This protein binds this small molecule.
Small molecule (SMILES): O=C(NO)c1ccc(C(=O)NO)o1

Sequence of chain 1.E:
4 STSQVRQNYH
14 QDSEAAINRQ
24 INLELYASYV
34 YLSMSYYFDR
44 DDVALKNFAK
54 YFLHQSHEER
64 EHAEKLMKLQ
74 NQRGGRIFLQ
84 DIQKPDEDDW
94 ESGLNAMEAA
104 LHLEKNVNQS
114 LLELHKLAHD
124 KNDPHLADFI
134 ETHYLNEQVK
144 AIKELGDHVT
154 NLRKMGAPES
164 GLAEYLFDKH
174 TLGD

Sequence of chain 1.F:
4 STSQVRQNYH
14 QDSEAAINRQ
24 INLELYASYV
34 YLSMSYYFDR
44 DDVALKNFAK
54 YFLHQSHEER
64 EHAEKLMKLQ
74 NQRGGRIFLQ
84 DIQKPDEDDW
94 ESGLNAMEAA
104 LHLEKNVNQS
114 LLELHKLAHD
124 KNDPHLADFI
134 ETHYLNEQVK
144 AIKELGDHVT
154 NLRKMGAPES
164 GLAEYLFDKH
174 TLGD

Sequence of chain 1.D:
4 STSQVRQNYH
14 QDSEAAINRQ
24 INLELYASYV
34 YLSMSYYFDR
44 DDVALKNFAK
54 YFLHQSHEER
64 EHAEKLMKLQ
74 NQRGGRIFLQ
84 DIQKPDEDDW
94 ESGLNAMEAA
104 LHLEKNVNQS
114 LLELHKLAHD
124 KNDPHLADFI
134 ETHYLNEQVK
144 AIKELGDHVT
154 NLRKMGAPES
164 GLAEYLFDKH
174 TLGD

Binding-site contacts:
Ligand atom O04 contacts residue HIS122 of chain 1.D at 2.5 Å.
Ligand atom N10 contacts residue ASP123 of chain 1.F at 4.1 Å.
Ligand atom C06 contacts residue HIS122 of chain 1.F at 4.3 Å.
Ligand atom O01 contacts residue HIS122 of chain 1.D at 2.5 Å (h-bond).
Ligand atom C08 contacts residue ASP123 of chain 1.F at 4.5 Å.
Ligand atom C08 contacts residue ASN125 of chain 1.F at 4.2 Å.
Ligand atom O04 contacts residue HIS122 of chain 1.E at 2.9 Å.
Ligand atom C05 contacts residue ASN125 of chain 1.F at 4.3 Å.
Ligand atom N03 contacts residue HIS122 of chain 1.F at 3.6 Å.
Ligand atom C05 contacts residue HIS122 of chain 1.F at 4.1 Å.
Ligand atom C02 contacts residue HIS122 of chain 1.F at 3.2 Å.
Ligand atom O04 contacts residue ZN1 of chain 1.PB at 2.0 Å.
Ligand atom N03 contacts residue HIS122 of chain 1.E at 4.2 Å.
Ligand atom C06 contacts residue ASN125 of chain 1.F at 2.9 Å.
Ligand atom N03 contacts residue ZN1 of chain 1.PB at 2.7 Å.
Ligand atom C02 contacts residue ZN1 of chain 1.PB at 2.7 Å.
Ligand atom N03 contacts residue HIS122 of chain 1.D at 3.1 Å.
Ligand atom C05 contacts residue ZN1 of chain 1.PB at 4.2 Å.
Ligand atom C07 contacts residue ASN125 of chain 1.F at 2.9 Å.
Ligand atom O01 contacts residue HIS122 of chain 1.E at 4.1 Å.
Ligand atom C07 contacts residue ASP123 of chain 1.F at 4.1 Å.
Ligand atom O01 contacts residue HIS122 of chain 1.F at 2.7 Å.
Ligand atom C02 contacts residue HIS122 of chain 1.D at 3.1 Å.
Ligand atom O01 contacts residue ZN1 of chain 1.PB at 2.1 Å.
Ligand atom O04 contacts residue HIS122 of chain 1.F at 3.6 Å.
Ligand atom C05 contacts residue HIS122 of chain 1.D at 4.5 Å.